A protein and the small-molecule ligand that binds it are described below.
Small molecule (SMILES): CC(=O)N[C@@H]1[C@@H](O)[C@H](O)[C@@H](CO)O[C@H]1O

Binding-site contacts:
Ligand atom C1 contacts residue ASN40 of chain 1.B at 1.4 Å.
Ligand atom O5 contacts residue ASN40 of chain 1.B at 2.2 Å (h-bond).
Ligand atom N2 contacts residue ASN40 of chain 1.B at 3.0 Å (h-bond).
Ligand atom C7 contacts residue LEU45 of chain 1.B at 4.1 Å (hydrophobic).
Ligand atom C2 contacts residue ASN40 of chain 1.B at 2.5 Å.
Ligand atom C3 contacts residue ASN40 of chain 1.B at 3.8 Å.
Ligand atom C7 contacts residue ASN40 of chain 1.B at 3.9 Å.
Ligand atom C8 contacts residue LEU45 of chain 1.B at 4.0 Å (hydrophobic).
Ligand atom O7 contacts residue LEU45 of chain 1.B at 4.4 Å.
Ligand atom C6 contacts residue ASN40 of chain 1.B at 4.5 Å.
Ligand atom C4 contacts residue ASN40 of chain 1.B at 4.1 Å.
Ligand atom O7 contacts residue ASN40 of chain 1.B at 4.2 Å.
Ligand atom C5 contacts residue ASN40 of chain 1.B at 3.5 Å.

Sequence of chain 1.B:
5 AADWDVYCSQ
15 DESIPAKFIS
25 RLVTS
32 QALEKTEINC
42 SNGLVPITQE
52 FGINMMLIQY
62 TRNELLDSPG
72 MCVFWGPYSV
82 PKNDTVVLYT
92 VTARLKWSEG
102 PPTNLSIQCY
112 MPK